This protein binds this small molecule.
Small molecule (SMILES): O=C(CCN1C(=O)COc2ccccc21)OCc1nc2scc(-c3ccccc3)c2c(=O)[nH]1

Sequence of chain 1.D:
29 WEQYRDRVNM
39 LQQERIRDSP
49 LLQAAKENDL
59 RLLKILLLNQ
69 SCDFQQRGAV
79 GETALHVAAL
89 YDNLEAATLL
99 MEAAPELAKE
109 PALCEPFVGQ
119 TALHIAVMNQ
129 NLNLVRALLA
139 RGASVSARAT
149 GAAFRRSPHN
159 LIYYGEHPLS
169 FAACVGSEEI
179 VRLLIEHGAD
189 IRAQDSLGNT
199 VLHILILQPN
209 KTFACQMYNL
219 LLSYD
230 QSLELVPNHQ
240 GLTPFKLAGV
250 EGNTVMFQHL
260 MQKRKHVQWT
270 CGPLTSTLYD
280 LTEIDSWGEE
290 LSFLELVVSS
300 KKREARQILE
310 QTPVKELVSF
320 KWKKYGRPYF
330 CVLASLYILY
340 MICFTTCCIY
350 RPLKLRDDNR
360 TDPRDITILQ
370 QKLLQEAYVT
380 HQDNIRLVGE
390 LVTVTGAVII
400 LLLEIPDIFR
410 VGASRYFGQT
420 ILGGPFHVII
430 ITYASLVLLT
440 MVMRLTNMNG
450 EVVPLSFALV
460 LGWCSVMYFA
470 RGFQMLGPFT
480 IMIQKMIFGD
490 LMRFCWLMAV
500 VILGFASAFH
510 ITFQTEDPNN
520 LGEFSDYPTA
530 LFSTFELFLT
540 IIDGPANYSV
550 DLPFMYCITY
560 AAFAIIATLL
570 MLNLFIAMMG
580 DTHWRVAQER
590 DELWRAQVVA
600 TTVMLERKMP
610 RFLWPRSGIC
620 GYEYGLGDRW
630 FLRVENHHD

Sequence of chain 1.C:
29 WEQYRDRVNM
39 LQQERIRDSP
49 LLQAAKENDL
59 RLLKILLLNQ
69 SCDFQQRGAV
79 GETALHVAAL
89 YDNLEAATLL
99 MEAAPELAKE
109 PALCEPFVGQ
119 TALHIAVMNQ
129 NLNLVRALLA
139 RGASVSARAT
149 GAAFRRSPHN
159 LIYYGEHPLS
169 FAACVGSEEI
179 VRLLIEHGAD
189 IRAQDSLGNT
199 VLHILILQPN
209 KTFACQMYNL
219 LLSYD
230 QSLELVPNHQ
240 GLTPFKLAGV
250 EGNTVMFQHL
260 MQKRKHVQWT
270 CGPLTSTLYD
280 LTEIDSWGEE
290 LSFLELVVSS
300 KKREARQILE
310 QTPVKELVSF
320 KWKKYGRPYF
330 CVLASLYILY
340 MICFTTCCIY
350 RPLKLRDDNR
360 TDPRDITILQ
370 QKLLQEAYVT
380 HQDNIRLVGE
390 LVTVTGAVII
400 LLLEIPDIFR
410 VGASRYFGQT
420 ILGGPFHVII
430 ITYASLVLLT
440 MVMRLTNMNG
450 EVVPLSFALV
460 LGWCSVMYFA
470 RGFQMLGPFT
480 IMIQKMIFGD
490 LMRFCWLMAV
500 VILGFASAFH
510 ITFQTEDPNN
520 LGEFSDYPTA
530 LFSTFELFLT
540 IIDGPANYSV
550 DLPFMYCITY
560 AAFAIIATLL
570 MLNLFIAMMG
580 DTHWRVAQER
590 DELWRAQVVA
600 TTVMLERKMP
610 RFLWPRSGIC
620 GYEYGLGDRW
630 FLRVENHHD

Binding-site contacts:
Ligand atom C02 contacts residue CYS494 of chain 1.C at 4.2 Å (hydrophobic).
Ligand atom C22 contacts residue PHE487 of chain 1.C at 4.5 Å (hydrophobic).
Ligand atom C25 contacts residue ILE565 of chain 1.D at 3.7 Å (hydrophobic).
Ligand atom C14 contacts residue MET491 of chain 1.C at 3.8 Å (hydrophobic).
Ligand atom C03 contacts residue TRP495 of chain 1.C at 3.5 Å (hydrophobic).
Ligand atom N19 contacts residue MET491 of chain 1.C at 3.4 Å.
Ligand atom S21 contacts residue MET491 of chain 1.C at 4.3 Å.
Ligand atom C13 contacts residue MET491 of chain 1.C at 3.9 Å (hydrophobic).
Ligand atom C15 contacts residue MET491 of chain 1.C at 4.4 Å (hydrophobic).
Ligand atom C17 contacts residue LEU490 of chain 1.C at 3.6 Å (hydrophobic).
Ligand atom C20 contacts residue MET491 of chain 1.C at 4.2 Å (hydrophobic).
Ligand atom C14 contacts residue TRP495 of chain 1.C at 3.4 Å (hydrophobic).
Ligand atom S21 contacts residue PHE487 of chain 1.C at 3.6 Å.
Ligand atom O16 contacts residue CYS494 of chain 1.C at 3.2 Å.
Ligand atom C18 contacts residue MET491 of chain 1.C at 4.2 Å (hydrophobic).
Ligand atom C13 contacts residue TRP495 of chain 1.C at 3.9 Å (hydrophobic).
Ligand atom C17 contacts residue MET491 of chain 1.C at 3.8 Å (hydrophobic).
Ligand atom C26 contacts residue ILE565 of chain 1.D at 3.7 Å (hydrophobic).
Ligand atom O16 contacts residue LEU490 of chain 1.C at 4.3 Å.
Ligand atom C04 contacts residue TRP495 of chain 1.C at 4.3 Å (hydrophobic).
Ligand atom C17 contacts residue CYS494 of chain 1.C at 3.8 Å (hydrophobic).